This small molecule binds to this protein.
Small molecule (SMILES): CCc1ccc(S(N)(=O)=O)cc1

Sequence of chain 1.A:
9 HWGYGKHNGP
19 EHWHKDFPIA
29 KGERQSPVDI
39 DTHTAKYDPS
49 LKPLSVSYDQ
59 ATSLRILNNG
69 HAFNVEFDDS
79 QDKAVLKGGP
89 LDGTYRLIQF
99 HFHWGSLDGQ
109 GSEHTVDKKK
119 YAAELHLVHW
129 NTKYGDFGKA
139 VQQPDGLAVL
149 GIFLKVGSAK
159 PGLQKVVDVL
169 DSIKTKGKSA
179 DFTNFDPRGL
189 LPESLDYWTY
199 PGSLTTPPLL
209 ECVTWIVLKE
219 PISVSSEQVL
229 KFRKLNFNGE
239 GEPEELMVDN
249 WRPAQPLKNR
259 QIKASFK

Binding-site contacts:
Ligand atom S contacts residue HIS124 of chain 1.A at 4.0 Å.
Ligand atom N contacts residue GLU111 of chain 1.A at 4.2 Å.
Ligand atom C3 contacts residue VAL126 of chain 1.A at 4.2 Å (hydrophobic).
Ligand atom C6 contacts residue THR204 of chain 1.A at 3.2 Å.
Ligand atom N contacts residue HIS99 of chain 1.A at 3.2 Å (h-bond).
Ligand atom O contacts residue LEU202 of chain 1.A at 3.3 Å.
Ligand atom C6 contacts residue LEU202 of chain 1.A at 3.9 Å (hydrophobic).
Ligand atom C6 contacts residue THR203 of chain 1.A at 4.4 Å.
Ligand atom C7 contacts residue LEU202 of chain 1.A at 4.0 Å (hydrophobic).
Ligand atom O1 contacts residue VAL126 of chain 1.A at 3.9 Å.
Ligand atom C contacts residue LEU202 of chain 1.A at 3.8 Å (hydrophobic).
Ligand atom N contacts residue HIS124 of chain 1.A at 3.4 Å (h-bond).
Ligand atom C2 contacts residue LEU202 of chain 1.A at 4.0 Å (hydrophobic).
Ligand atom C7 contacts residue THR204 of chain 1.A at 3.3 Å.
Ligand atom C4 contacts residue HIS99 of chain 1.A at 4.0 Å.
Ligand atom S contacts residue ZN1 of chain 1.B at 3.0 Å.
Ligand atom O contacts residue THR203 of chain 1.A at 3.0 Å (h-bond).
Ligand atom C contacts residue PHE135 of chain 1.A at 4.1 Å (hydrophobic).
Ligand atom C5 contacts residue LEU202 of chain 1.A at 3.8 Å (hydrophobic).
Ligand atom S contacts residue THR203 of chain 1.A at 3.9 Å.
Ligand atom O1 contacts residue HIS99 of chain 1.A at 3.3 Å.
Ligand atom O contacts residue SER201 of chain 1.A at 4.1 Å.
Ligand atom C4 contacts residue LEU202 of chain 1.A at 3.8 Å (hydrophobic).
Ligand atom O1 contacts residue HIS124 of chain 1.A at 3.4 Å (h-bond).
Ligand atom O contacts residue ZN1 of chain 1.B at 4.1 Å.
Ligand atom C4 contacts residue GLN97 of chain 1.A at 4.3 Å.
Ligand atom O contacts residue TRP213 of chain 1.A at 3.6 Å.
Ligand atom C1 contacts residue PHE135 of chain 1.A at 4.1 Å (hydrophobic).
Ligand atom O1 contacts residue ZN1 of chain 1.B at 3.0 Å.
Ligand atom C5 contacts residue ZN1 of chain 1.B at 4.2 Å.
Ligand atom N contacts residue HIS101 of chain 1.A at 3.4 Å (h-bond).
Ligand atom O1 contacts residue TRP213 of chain 1.A at 4.0 Å.
Ligand atom C4 contacts residue VAL126 of chain 1.A at 3.7 Å (hydrophobic).
Ligand atom N contacts residue THR203 of chain 1.A at 2.8 Å (h-bond).
Ligand atom S contacts residue HIS99 of chain 1.A at 3.9 Å.
Ligand atom C3 contacts residue GLN97 of chain 1.A at 3.9 Å.
Ligand atom N contacts residue ZN1 of chain 1.B at 2.0 Å.
Ligand atom O1 contacts residue VAL147 of chain 1.A at 3.9 Å.
Ligand atom C5 contacts residue HIS99 of chain 1.A at 4.0 Å.
Ligand atom C3 contacts residue LEU202 of chain 1.A at 3.8 Å (hydrophobic).